Sequence of chain 1.A:
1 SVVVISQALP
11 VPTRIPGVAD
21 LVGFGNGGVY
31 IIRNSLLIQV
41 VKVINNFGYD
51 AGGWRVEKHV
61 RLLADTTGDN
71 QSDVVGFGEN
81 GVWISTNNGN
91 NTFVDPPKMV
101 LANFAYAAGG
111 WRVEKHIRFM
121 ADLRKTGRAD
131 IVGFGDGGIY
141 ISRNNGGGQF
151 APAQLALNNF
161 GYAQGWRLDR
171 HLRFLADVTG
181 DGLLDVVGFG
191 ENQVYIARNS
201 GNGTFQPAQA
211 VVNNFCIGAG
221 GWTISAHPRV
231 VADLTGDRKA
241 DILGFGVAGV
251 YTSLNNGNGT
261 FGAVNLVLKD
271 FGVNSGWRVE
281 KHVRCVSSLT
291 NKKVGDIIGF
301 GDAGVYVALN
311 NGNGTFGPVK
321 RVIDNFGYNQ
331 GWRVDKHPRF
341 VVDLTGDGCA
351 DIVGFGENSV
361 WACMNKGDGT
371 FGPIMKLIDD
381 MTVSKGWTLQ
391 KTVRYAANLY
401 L

The small molecule below binds the protein below.
Small molecule (SMILES): C[Se][C@@H]1O[C@H](CO)[C@@H](O)[C@H](O)[C@H]1NC(C)=O

Binding-site contacts:
Ligand atom N2 contacts residue SER275 of chain 1.A at 3.4 Å (h-bond).
Ligand atom C8 contacts residue SER275 of chain 1.A at 4.0 Å.
Ligand atom O3 contacts residue SER275 of chain 1.A at 4.3 Å.
Ligand atom C8 contacts residue TRP277 of chain 1.A at 3.8 Å (hydrophobic).
Ligand atom C7 contacts residue ASP302 of chain 1.A at 3.9 Å.
Ligand atom C8 contacts residue ASP302 of chain 1.A at 3.8 Å.
Ligand atom C8 contacts residue GLY276 of chain 1.A at 3.6 Å.
Ligand atom C5 contacts residue TYR306 of chain 1.A at 4.3 Å (hydrophobic).
Ligand atom C7 contacts residue SER275 of chain 1.A at 4.3 Å.
Ligand atom C7 contacts residue TRP277 of chain 1.A at 3.7 Å (hydrophobic).
Ligand atom O3 contacts residue TRP277 of chain 1.A at 2.9 Å (h-bond).
Ligand atom C3 contacts residue ASP270 of chain 1.A at 3.8 Å.
Ligand atom C7 contacts residue GLY301 of chain 1.A at 4.3 Å.
Ligand atom C6 contacts residue TYR306 of chain 1.A at 4.3 Å (hydrophobic).
Ligand atom O7 contacts residue TYR306 of chain 1.A at 4.0 Å.
Ligand atom C3 contacts residue TRP277 of chain 1.A at 3.9 Å (hydrophobic).
Ligand atom C3 contacts residue SER275 of chain 1.A at 4.2 Å.
Ligand atom C2 contacts residue TRP277 of chain 1.A at 4.1 Å (hydrophobic).
Ligand atom O3 contacts residue ASP270 of chain 1.A at 2.6 Å (salt-bridge).
Ligand atom C4 contacts residue TYR306 of chain 1.A at 4.0 Å (hydrophobic).
Ligand atom O7 contacts residue TRP277 of chain 1.A at 4.1 Å.
Ligand atom O7 contacts residue ASP302 of chain 1.A at 2.9 Å (salt-bridge).
Ligand atom C4 contacts residue ASP270 of chain 1.A at 4.2 Å.
Ligand atom O7 contacts residue GLY301 of chain 1.A at 3.5 Å.
Ligand atom O5 contacts residue TYR306 of chain 1.A at 3.6 Å.
Ligand atom C2 contacts residue TYR306 of chain 1.A at 4.2 Å (hydrophobic).
Ligand atom O4 contacts residue ASP270 of chain 1.A at 3.1 Å (salt-bridge).
Ligand atom C1 contacts residue TYR306 of chain 1.A at 4.3 Å (hydrophobic).
Ligand atom SE contacts residue ASP302 of chain 1.A at 3.9 Å.
Ligand atom C8 contacts residue HIS282 of chain 1.A at 3.5 Å.
Ligand atom C2 contacts residue SER275 of chain 1.A at 4.3 Å.
Ligand atom N2 contacts residue TRP277 of chain 1.A at 3.4 Å (h-bond).